Sequence of chain 2.B:
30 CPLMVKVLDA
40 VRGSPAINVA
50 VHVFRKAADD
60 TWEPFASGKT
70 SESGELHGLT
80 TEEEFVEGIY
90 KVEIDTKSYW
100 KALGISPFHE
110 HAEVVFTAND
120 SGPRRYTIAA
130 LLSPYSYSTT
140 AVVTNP

Binding-site contacts:
Ligand atom CAQ contacts residue LYS35 of chain 2.B at 3.2 Å.
Ligand atom CAJ contacts residue LEU37 of chain 2.B at 3.7 Å (hydrophobic).
Ligand atom OAU contacts residue JTN1 of chain 2.D at 1.8 Å.
Ligand atom CAM contacts residue LEU37 of chain 2.B at 3.4 Å (hydrophobic).
Ligand atom OAS contacts residue JTN1 of chain 2.D at 0.8 Å.
Ligand atom CAD contacts residue JTN1 of chain 2.D at 0.2 Å.
Ligand atom CL2 contacts residue JTN1 of chain 2.D at 0.7 Å.
Ligand atom FAL contacts residue ALA128 of chain 1.B at 3.6 Å.
Ligand atom CL2 contacts residue ALA128 of chain 1.B at 3.8 Å.
Ligand atom CL1 contacts residue THR139 of chain 2.B at 3.8 Å.
Ligand atom OAS contacts residue LYS35 of chain 2.B at 3.2 Å.
Ligand atom CAO contacts residue JTN1 of chain 2.D at 1.1 Å.
Ligand atom OAU contacts residue GLU74 of chain 2.B at 3.6 Å.
Ligand atom CL1 contacts residue THR138 of chain 2.B at 3.5 Å.
Ligand atom CL1 contacts residue SER137 of chain 2.B at 3.1 Å.
Ligand atom CAH contacts residue JTN1 of chain 2.D at 0.5 Å.
Ligand atom CAR contacts residue JTN1 of chain 2.D at 0.7 Å.
Ligand atom CAT contacts residue LYS35 of chain 1.B at 3.5 Å.
Ligand atom CL1 contacts residue JTN1 of chain 2.D at 0.7 Å.
Ligand atom CAP contacts residue LYS35 of chain 2.B at 3.1 Å.
Ligand atom CL2 contacts residue SER137 of chain 1.B at 3.4 Å.
Ligand atom FAL contacts residue JTN1 of chain 2.D at 0.7 Å.
Ligand atom CAG contacts residue JTN1 of chain 2.D at 0.8 Å.
Ligand atom CAN contacts residue JTN1 of chain 2.D at 1.1 Å.
Ligand atom CAK contacts residue JTN1 of chain 2.D at 0.9 Å.
Ligand atom CAI contacts residue LEU37 of chain 2.B at 3.1 Å (hydrophobic).
Ligand atom CAM contacts residue LYS35 of chain 2.B at 3.4 Å.
Ligand atom CAJ contacts residue JTN1 of chain 2.D at 0.9 Å.
Ligand atom CAQ contacts residue JTN1 of chain 2.D at 1.6 Å.
Ligand atom CAR contacts residue LYS35 of chain 2.B at 3.1 Å.
Ligand atom CAF contacts residue JTN1 of chain 2.D at 0.5 Å.
Ligand atom CAP contacts residue JTN1 of chain 2.D at 1.6 Å.
Ligand atom FAL contacts residue LEU37 of chain 1.B at 3.5 Å.
Ligand atom CAC contacts residue SER137 of chain 1.B at 3.8 Å.
Ligand atom CAT contacts residue JTN1 of chain 2.D at 0.7 Å.
Ligand atom CAM contacts residue JTN1 of chain 2.D at 1.5 Å.
Ligand atom OAU contacts residue LYS35 of chain 2.B at 2.8 Å (salt-bridge).
Ligand atom CAC contacts residue JTN1 of chain 2.D at 0.3 Å.
Ligand atom CAB contacts residue JTN1 of chain 2.D at 0.2 Å.
Ligand atom CAI contacts residue JTN1 of chain 2.D at 0.7 Å.

This small molecule binds to this protein.
Small molecule (SMILES): O=C(O)C1(c2ccc(-c3cc(Cl)cc(Cl)c3)c(F)c2)CC1

Sequence of chain 1.B:
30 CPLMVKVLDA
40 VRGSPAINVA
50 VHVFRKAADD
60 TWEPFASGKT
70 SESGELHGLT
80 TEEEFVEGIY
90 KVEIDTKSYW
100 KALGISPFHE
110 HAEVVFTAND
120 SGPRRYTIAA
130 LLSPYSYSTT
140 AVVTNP